Sequence of chain 1.B:
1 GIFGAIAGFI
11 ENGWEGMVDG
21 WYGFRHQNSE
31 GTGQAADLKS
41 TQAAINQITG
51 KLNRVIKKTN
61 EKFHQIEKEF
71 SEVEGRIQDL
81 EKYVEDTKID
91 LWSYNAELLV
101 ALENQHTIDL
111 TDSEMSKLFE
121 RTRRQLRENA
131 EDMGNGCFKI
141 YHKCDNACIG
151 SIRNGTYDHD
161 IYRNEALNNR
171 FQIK

Sequence of chain 1.A:
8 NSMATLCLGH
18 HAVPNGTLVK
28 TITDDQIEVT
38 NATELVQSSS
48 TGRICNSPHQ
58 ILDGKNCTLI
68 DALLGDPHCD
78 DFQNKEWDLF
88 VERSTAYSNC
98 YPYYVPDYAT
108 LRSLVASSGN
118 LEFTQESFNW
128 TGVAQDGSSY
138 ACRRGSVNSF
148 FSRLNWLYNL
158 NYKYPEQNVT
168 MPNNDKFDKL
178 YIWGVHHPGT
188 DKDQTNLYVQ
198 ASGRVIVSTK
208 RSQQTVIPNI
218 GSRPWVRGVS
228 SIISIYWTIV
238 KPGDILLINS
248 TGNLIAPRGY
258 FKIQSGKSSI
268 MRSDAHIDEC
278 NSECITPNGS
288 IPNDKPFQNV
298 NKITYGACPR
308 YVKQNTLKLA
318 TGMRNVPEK

The small molecule below binds the protein below.
Small molecule (SMILES): CC(=O)N[C@H]1[C@H](O[C@H]2[C@H](O)[C@@H](NC(C)=O)CO[C@@H]2CO)O[C@H](CO)[C@@H](O[C@@H]2O[C@H](CO[C@H]3O[C@H](CO)[C@@H](O)[C@H](O)[C@@H]3O)[C@@H](O)[C@H](O[C@H]3O[C@H](CO)[C@@H](O)[C@H](O)[C@@H]3O)[C@@H]2O)[C@@H]1O

Binding-site contacts:
Ligand atom O3 contacts residue SER262 of chain 1.C at 3.8 Å.
Ligand atom C2 contacts residue VAL297 of chain 1.A at 4.4 Å (hydrophobic).
Ligand atom C8 contacts residue ASN285 of chain 1.A at 4.4 Å.
Ligand atom C7 contacts residue VAL297 of chain 1.A at 3.8 Å (hydrophobic).
Ligand atom O7 contacts residue GLU69 of chain 1.B at 3.6 Å (salt-bridge).
Ligand atom O2 contacts residue SER262 of chain 1.C at 4.4 Å.
Ligand atom C5 contacts residue ASN285 of chain 1.A at 3.7 Å.
Ligand atom C7 contacts residue ASN285 of chain 1.A at 3.3 Å.
Ligand atom O7 contacts residue VAL297 of chain 1.A at 2.8 Å (h-bond).
Ligand atom O7 contacts residue ASN285 of chain 1.A at 3.4 Å (h-bond).
Ligand atom C6 contacts residue GLU69 of chain 1.B at 4.3 Å.
Ligand atom O7 contacts residue ASN296 of chain 1.A at 4.3 Å.
Ligand atom C3 contacts residue ASN285 of chain 1.A at 3.8 Å.
Ligand atom O5 contacts residue ASN285 of chain 1.A at 2.5 Å (h-bond).
Ligand atom C6 contacts residue ASN298 of chain 1.A at 4.1 Å.
Ligand atom C1 contacts residue ASN298 of chain 1.A at 4.2 Å.
Ligand atom C1 contacts residue VAL297 of chain 1.A at 3.6 Å (hydrophobic).
Ligand atom N2 contacts residue ASN285 of chain 1.A at 2.9 Å (h-bond).
Ligand atom C4 contacts residue SER262 of chain 1.C at 4.2 Å.
Ligand atom O5 contacts residue VAL297 of chain 1.A at 4.5 Å.
Ligand atom C7 contacts residue GLU69 of chain 1.B at 4.3 Å.
Ligand atom C8 contacts residue VAL297 of chain 1.A at 4.5 Å (hydrophobic).
Ligand atom C8 contacts residue SER45 of chain 1.A at 4.2 Å.
Ligand atom O4 contacts residue SER262 of chain 1.C at 4.2 Å.
Ligand atom C1 contacts residue ASN285 of chain 1.A at 1.5 Å.
Ligand atom O5 contacts residue ASN298 of chain 1.A at 3.6 Å (h-bond).
Ligand atom C5 contacts residue ASN298 of chain 1.A at 3.9 Å.
Ligand atom N2 contacts residue VAL297 of chain 1.A at 4.4 Å.
Ligand atom C2 contacts residue ASN285 of chain 1.A at 2.6 Å.
Ligand atom C4 contacts residue ASN285 of chain 1.A at 4.3 Å.

Sequence of chain 1.C:
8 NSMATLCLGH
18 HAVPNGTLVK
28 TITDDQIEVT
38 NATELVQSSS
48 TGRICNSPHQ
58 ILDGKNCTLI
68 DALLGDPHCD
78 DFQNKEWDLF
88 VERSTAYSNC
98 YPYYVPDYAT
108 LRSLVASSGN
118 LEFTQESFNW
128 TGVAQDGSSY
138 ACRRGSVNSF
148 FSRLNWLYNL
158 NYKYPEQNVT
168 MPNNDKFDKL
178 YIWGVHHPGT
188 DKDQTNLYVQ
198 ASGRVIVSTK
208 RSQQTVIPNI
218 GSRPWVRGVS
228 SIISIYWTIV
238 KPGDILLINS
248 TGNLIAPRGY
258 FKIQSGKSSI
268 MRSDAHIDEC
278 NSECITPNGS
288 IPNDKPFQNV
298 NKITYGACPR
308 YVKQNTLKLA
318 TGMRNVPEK